Sequence of chain 1.A:
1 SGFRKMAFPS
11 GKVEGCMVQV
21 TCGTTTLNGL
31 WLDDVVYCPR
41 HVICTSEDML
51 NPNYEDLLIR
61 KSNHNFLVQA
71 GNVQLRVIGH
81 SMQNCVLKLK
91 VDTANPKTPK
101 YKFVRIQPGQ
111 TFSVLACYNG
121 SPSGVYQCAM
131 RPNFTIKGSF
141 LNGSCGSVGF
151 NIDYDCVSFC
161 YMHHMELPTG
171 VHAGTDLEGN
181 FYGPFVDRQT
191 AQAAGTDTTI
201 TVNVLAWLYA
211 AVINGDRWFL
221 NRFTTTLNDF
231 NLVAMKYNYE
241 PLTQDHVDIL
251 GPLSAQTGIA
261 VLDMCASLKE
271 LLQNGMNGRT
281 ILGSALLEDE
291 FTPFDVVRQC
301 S

Binding-site contacts:
Ligand atom C7 contacts residue CYS145 of chain 1.B at 3.9 Å (hydrophobic).
Ligand atom C8 contacts residue GLU166 of chain 1.B at 3.5 Å.
Ligand atom C7 contacts residue SER144 of chain 1.B at 3.9 Å.
Ligand atom CL contacts residue ASP187 of chain 1.B at 3.3 Å.
Ligand atom C8 contacts residue HIS163 of chain 1.B at 3.9 Å.
Ligand atom C8 contacts residue PHE140 of chain 1.B at 3.4 Å (hydrophobic).
Ligand atom CL contacts residue MET165 of chain 1.B at 3.8 Å.
Ligand atom C10 contacts residue PHE140 of chain 1.B at 3.6 Å (hydrophobic).
Ligand atom C10 contacts residue ASN142 of chain 1.B at 3.8 Å.
Ligand atom C10 contacts residue LEU141 of chain 1.B at 3.7 Å (hydrophobic).
Ligand atom CL contacts residue HIS41 of chain 1.B at 3.4 Å.
Ligand atom C16 contacts residue HIS164 of chain 1.B at 3.3 Å.
Ligand atom O contacts residue GLN189 of chain 1.B at 2.9 Å (h-bond).
Ligand atom C10 contacts residue GLU166 of chain 1.B at 3.4 Å.
Ligand atom C10 contacts residue SER1 of chain 1.A at 3.9 Å.
Ligand atom C9 contacts residue GLU166 of chain 1.B at 3.7 Å.
Ligand atom C13 contacts residue ASN142 of chain 1.B at 3.6 Å.
Ligand atom C7 contacts residue HIS163 of chain 1.B at 3.0 Å.
Ligand atom C16 contacts residue HIS41 of chain 1.B at 3.7 Å.
Ligand atom C9 contacts residue LEU141 of chain 1.B at 3.7 Å (hydrophobic).
Ligand atom N2 contacts residue LEU141 of chain 1.B at 3.9 Å.
Ligand atom C1 contacts residue GLN189 of chain 1.B at 3.8 Å.
Ligand atom C17 contacts residue MET165 of chain 1.B at 3.5 Å (hydrophobic).
Ligand atom O1 contacts residue GLU166 of chain 1.B at 3.2 Å (salt-bridge).
Ligand atom C8 contacts residue LEU141 of chain 1.B at 3.6 Å (hydrophobic).
Ligand atom O1 contacts residue MET165 of chain 1.B at 3.5 Å.
Ligand atom N2 contacts residue HIS163 of chain 1.B at 2.6 Å (h-bond).
Ligand atom C18 contacts residue MET49 of chain 1.B at 3.4 Å (hydrophobic).
Ligand atom N2 contacts residue GLU166 of chain 1.B at 3.9 Å.
Ligand atom N1 contacts residue CYS145 of chain 1.B at 3.6 Å (h-bond).
Ligand atom N2 contacts residue PHE140 of chain 1.B at 3.7 Å.
Ligand atom N2 contacts residue SER144 of chain 1.B at 3.4 Å (h-bond).
Ligand atom C contacts residue GLN189 of chain 1.B at 3.6 Å.
Ligand atom C17 contacts residue MET49 of chain 1.B at 3.7 Å (hydrophobic).
Ligand atom C18 contacts residue ARG188 of chain 1.B at 3.7 Å.
Ligand atom C16 contacts residue MET165 of chain 1.B at 3.6 Å (hydrophobic).
Ligand atom C7 contacts residue GLU166 of chain 1.B at 3.9 Å.
Ligand atom C9 contacts residue PHE140 of chain 1.B at 3.9 Å (hydrophobic).
Ligand atom C19 contacts residue MET49 of chain 1.B at 3.8 Å (hydrophobic).
Ligand atom O contacts residue MET49 of chain 1.B at 3.9 Å.

This protein binds this small molecule.
Small molecule (SMILES): CC(=O)N1CC[C@@H](C(=O)Nc2cncc3ccccc23)c2cc(Cl)ccc21

Sequence of chain 1.B:
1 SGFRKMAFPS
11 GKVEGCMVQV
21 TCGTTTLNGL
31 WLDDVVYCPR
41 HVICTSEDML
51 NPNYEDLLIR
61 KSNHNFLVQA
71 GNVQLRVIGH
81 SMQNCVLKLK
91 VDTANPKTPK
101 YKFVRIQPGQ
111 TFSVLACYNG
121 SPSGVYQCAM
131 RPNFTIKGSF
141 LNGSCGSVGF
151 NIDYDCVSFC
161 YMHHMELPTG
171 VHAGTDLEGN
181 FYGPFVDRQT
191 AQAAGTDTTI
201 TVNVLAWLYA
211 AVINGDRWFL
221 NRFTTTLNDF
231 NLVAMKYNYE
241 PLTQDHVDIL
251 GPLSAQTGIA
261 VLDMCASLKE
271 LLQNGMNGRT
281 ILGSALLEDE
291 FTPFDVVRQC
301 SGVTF